Sequence of chain 1.B:
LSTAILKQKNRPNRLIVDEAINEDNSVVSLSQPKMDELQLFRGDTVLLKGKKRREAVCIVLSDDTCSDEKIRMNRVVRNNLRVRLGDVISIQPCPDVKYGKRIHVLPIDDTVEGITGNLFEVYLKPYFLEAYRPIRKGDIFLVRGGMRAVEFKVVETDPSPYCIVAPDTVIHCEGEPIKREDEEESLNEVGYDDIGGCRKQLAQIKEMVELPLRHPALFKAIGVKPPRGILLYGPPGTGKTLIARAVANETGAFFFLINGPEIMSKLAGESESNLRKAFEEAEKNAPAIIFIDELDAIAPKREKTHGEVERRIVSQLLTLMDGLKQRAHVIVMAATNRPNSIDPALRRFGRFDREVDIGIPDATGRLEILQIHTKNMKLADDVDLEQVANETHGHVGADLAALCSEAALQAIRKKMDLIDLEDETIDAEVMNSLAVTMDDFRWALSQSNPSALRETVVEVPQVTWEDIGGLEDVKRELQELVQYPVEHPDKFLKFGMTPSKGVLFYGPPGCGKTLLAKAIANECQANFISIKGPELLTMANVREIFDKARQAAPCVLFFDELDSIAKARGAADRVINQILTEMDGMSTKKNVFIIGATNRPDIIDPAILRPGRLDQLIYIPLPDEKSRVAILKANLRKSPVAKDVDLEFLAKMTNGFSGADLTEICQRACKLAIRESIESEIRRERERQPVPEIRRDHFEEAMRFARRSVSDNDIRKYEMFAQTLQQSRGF

This small molecule binds to this protein.
Small molecule (SMILES): Nc1ncnc2c1ncn2[C@@H]1O[C@H](COP(=O)(O)OP(=O)(O)OP(O)(O)=S)[C@@H](O)[C@H]1O

Binding-site contacts:
Ligand atom O2A contacts residue LEU526 of chain 1.B at 2.9 Å (h-bond).
Ligand atom PG contacts residue ARG766 of chain 1.A at 3.4 Å.
Ligand atom C2' contacts residue LEU526 of chain 1.B at 3.7 Å (hydrophobic).
Ligand atom O2B contacts residue THR525 of chain 1.B at 3.2 Å (h-bond).
Ligand atom N3 contacts residue ASN660 of chain 1.B at 3.6 Å.
Ligand atom S1G contacts residue ARG766 of chain 1.A at 2.6 Å (salt-bridge).
Ligand atom N3 contacts residue LEU526 of chain 1.B at 3.6 Å.
Ligand atom O2G contacts residue PRO636 of chain 1.A at 3.6 Å.
Ligand atom N6 contacts residue ILE479 of chain 1.B at 3.7 Å.
Ligand atom O1B contacts residue LYS524 of chain 1.B at 2.8 Å (salt-bridge).
Ligand atom N7 contacts residue GLY684 of chain 1.B at 3.6 Å.
Ligand atom C1' contacts residue THR688 of chain 1.B at 3.3 Å.
Ligand atom C8 contacts residue GLY521 of chain 1.B at 3.5 Å.
Ligand atom O3A contacts residue MG1 of chain 1.L at 2.5 Å.
Ligand atom O2G contacts residue ARG766 of chain 1.A at 3.0 Å (salt-bridge).
Ligand atom C4 contacts residue LEU526 of chain 1.B at 3.5 Å (hydrophobic).
Ligand atom O3A contacts residue THR525 of chain 1.B at 3.2 Å (h-bond).
Ligand atom N7 contacts residue GLY521 of chain 1.B at 3.6 Å.
Ligand atom N1 contacts residue ILE479 of chain 1.B at 3.5 Å.
Ligand atom C8 contacts residue GLY684 of chain 1.B at 3.6 Å.
Ligand atom N7 contacts residue GLY523 of chain 1.B at 3.4 Å (h-bond).
Ligand atom O2A contacts residue GLY523 of chain 1.B at 3.6 Å.
Ligand atom C2 contacts residue ASP478 of chain 1.B at 3.3 Å.
Ligand atom N1 contacts residue GLY480 of chain 1.B at 2.9 Å (h-bond).
Ligand atom O1B contacts residue GLY523 of chain 1.B at 3.0 Å (h-bond).
Ligand atom O1B contacts residue CYS522 of chain 1.B at 3.5 Å (h-bond).
Ligand atom O1A contacts residue GLY521 of chain 1.B at 3.7 Å.
Ligand atom O3B contacts residue GLY521 of chain 1.B at 2.9 Å (h-bond).
Ligand atom N6 contacts residue GLY480 of chain 1.B at 3.3 Å (h-bond).
Ligand atom N7 contacts residue CYS522 of chain 1.B at 3.5 Å.
Ligand atom O2' contacts residue THR688 of chain 1.B at 3.7 Å.
Ligand atom O4' contacts residue ALA685 of chain 1.B at 3.6 Å.
Ligand atom O2A contacts residue THR525 of chain 1.B at 3.3 Å (h-bond).
Ligand atom O1A contacts residue GLY523 of chain 1.B at 3.0 Å (h-bond).
Ligand atom O2B contacts residue MG1 of chain 1.L at 2.7 Å.
Ligand atom N1 contacts residue ILE656 of chain 1.B at 3.6 Å.
Ligand atom PG contacts residue MG1 of chain 1.L at 3.5 Å.
Ligand atom PB contacts residue MG1 of chain 1.L at 3.2 Å.
Ligand atom O3G contacts residue MG1 of chain 1.L at 2.1 Å.
Ligand atom S1G contacts residue ASN624 of chain 1.B at 3.5 Å (h-bond).

Sequence of chain 1.A:
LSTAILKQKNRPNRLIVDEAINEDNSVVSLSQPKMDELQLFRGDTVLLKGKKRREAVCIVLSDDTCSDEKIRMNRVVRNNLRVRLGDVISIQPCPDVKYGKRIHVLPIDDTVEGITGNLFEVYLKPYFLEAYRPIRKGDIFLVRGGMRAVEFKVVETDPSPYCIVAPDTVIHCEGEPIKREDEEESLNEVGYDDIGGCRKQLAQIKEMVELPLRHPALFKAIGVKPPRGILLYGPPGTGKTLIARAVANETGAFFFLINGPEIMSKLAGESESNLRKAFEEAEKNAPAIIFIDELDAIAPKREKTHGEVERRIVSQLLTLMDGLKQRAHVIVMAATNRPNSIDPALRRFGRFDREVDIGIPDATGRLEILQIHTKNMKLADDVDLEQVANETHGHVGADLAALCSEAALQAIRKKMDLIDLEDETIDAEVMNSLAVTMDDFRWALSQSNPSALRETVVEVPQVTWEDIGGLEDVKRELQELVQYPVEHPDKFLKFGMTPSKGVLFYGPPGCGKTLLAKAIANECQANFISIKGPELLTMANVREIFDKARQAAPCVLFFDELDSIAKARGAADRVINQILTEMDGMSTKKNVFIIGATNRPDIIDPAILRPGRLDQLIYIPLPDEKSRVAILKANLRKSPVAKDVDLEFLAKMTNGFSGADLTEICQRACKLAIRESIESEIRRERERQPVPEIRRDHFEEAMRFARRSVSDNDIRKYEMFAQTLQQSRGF